Sequence of chain 1.J:
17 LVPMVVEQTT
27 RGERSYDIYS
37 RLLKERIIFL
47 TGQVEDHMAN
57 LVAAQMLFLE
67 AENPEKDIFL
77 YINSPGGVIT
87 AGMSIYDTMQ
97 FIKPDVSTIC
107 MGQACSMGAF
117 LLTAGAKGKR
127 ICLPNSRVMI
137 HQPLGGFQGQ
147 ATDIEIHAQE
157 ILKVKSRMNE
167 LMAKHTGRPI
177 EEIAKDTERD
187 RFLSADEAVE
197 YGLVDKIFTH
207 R

Sequence of chain 1.I:
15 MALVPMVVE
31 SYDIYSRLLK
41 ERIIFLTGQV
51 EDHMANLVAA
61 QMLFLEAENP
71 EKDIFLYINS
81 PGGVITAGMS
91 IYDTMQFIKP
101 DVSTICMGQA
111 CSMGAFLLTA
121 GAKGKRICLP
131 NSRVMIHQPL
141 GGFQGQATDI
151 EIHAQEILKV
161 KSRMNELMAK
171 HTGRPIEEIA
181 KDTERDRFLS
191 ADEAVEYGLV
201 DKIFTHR

Binding-site contacts:
Ligand atom O12 contacts residue ILE85 of chain 1.I at 3.5 Å.
Ligand atom O27 contacts residue GLY141 of chain 1.I at 3.7 Å.
Ligand atom C9 contacts residue SER112 of chain 1.I at 3.4 Å.
Ligand atom C11 contacts residue GLY83 of chain 1.I at 3.5 Å.
Ligand atom C18 contacts residue LEU140 of chain 1.I at 3.5 Å (hydrophobic).
Ligand atom C9 contacts residue ILE85 of chain 1.I at 3.8 Å (hydrophobic).
Ligand atom O10 contacts residue ILE85 of chain 1.I at 3.2 Å.
Ligand atom C6 contacts residue HIS137 of chain 1.I at 3.4 Å.
Ligand atom O3 contacts residue GLY83 of chain 1.I at 3.0 Å (h-bond).
Ligand atom O12 contacts residue LEU140 of chain 1.I at 2.9 Å (h-bond).
Ligand atom C1 contacts residue SER112 of chain 1.I at 1.3 Å.
Ligand atom C11 contacts residue ILE85 of chain 1.I at 3.6 Å (hydrophobic).
Ligand atom O3 contacts residue SER112 of chain 1.I at 2.2 Å (h-bond).
Ligand atom O19 contacts residue ILE85 of chain 1.I at 3.0 Å (h-bond).
Ligand atom O12 contacts residue PRO139 of chain 1.I at 3.5 Å.
Ligand atom C24 contacts residue ARG133 of chain 1.J at 2.9 Å.
Ligand atom C5 contacts residue SER112 of chain 1.I at 3.5 Å.
Ligand atom C1 contacts residue MET113 of chain 1.I at 3.4 Å (hydrophobic).
Ligand atom N20 contacts residue LEU140 of chain 1.I at 2.9 Å (h-bond).
Ligand atom O10 contacts residue MET113 of chain 1.I at 3.8 Å.
Ligand atom O27 contacts residue LEU140 of chain 1.I at 3.9 Å.
Ligand atom C7 contacts residue GLY83 of chain 1.I at 3.4 Å.
Ligand atom N13 contacts residue GLY83 of chain 1.I at 3.0 Å (h-bond).
Ligand atom C14 contacts residue LEU140 of chain 1.I at 3.2 Å (hydrophobic).
Ligand atom C15 contacts residue LEU140 of chain 1.I at 3.9 Å (hydrophobic).
Ligand atom O19 contacts residue VAL84 of chain 1.I at 3.7 Å.
Ligand atom C18 contacts residue ILE85 of chain 1.I at 3.9 Å (hydrophobic).
Ligand atom C42 contacts residue LEU140 of chain 1.I at 3.6 Å (hydrophobic).
Ligand atom O3 contacts residue MET113 of chain 1.I at 3.1 Å (h-bond).
Ligand atom O3 contacts residue GLY82 of chain 1.I at 3.3 Å.
Ligand atom C22 contacts residue ARG133 of chain 1.J at 3.9 Å.
Ligand atom C42 contacts residue ILE157 of chain 1.I at 3.2 Å (hydrophobic).
Ligand atom C4 contacts residue SER112 of chain 1.I at 2.4 Å.
Ligand atom O10 contacts residue SER112 of chain 1.I at 3.3 Å (h-bond).
Ligand atom C6 contacts residue LEU140 of chain 1.I at 3.8 Å (hydrophobic).
Ligand atom C23 contacts residue LEU140 of chain 1.I at 3.4 Å (hydrophobic).
Ligand atom C9 contacts residue GLY83 of chain 1.I at 3.0 Å.
Ligand atom C6 contacts residue SER112 of chain 1.I at 3.7 Å.
Ligand atom C23 contacts residue ILE85 of chain 1.I at 3.7 Å (hydrophobic).
Ligand atom C24 contacts residue VAL160 of chain 1.I at 3.9 Å (hydrophobic).

This protein binds this small molecule.
Small molecule (SMILES): CC[C@H](C)[C@H](NC(=O)[C@@H](NC(=O)[C@H](O)[C@@H](C=O)C(C)C)C(C)C)C(=O)O